The protein below binds the small molecule below.
Small molecule (SMILES): CC(=O)N[C@@H]1[C@@H](O)[C@H](O)[C@@H](CO)O[C@H]1O

Sequence of chain 1.A:
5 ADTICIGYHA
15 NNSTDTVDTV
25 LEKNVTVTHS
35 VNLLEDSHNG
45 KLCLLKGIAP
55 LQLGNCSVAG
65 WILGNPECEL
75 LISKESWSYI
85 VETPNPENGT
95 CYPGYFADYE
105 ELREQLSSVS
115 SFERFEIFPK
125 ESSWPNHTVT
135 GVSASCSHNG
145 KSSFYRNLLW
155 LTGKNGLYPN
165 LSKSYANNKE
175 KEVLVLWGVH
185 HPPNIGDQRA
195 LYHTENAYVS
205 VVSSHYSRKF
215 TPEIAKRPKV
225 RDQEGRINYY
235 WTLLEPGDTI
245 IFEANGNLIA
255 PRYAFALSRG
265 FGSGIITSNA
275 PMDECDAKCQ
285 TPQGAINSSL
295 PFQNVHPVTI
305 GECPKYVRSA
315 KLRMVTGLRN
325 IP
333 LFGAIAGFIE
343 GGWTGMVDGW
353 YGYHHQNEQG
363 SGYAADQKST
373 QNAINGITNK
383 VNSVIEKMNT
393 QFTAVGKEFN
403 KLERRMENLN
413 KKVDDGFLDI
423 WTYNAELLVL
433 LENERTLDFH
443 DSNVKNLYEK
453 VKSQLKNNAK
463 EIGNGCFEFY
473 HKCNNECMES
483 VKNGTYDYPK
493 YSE

Binding-site contacts:
Ligand atom N2 contacts residue ASN28 of chain 1.A at 2.9 Å (h-bond).
Ligand atom O7 contacts residue ASN28 of chain 1.A at 2.8 Å (h-bond).
Ligand atom C7 contacts residue ASN28 of chain 1.A at 3.0 Å.
Ligand atom O5 contacts residue ASN28 of chain 1.A at 2.4 Å (h-bond).
Ligand atom C6 contacts residue THR20 of chain 1.A at 3.9 Å.
Ligand atom O5 contacts residue THR20 of chain 1.A at 4.3 Å.
Ligand atom C3 contacts residue ASN28 of chain 1.A at 3.8 Å.
Ligand atom C5 contacts residue ASN28 of chain 1.A at 3.7 Å.
Ligand atom C4 contacts residue ASN28 of chain 1.A at 4.2 Å.
Ligand atom C1 contacts residue ASN28 of chain 1.A at 1.4 Å.
Ligand atom C2 contacts residue ASN28 of chain 1.A at 2.5 Å.
Ligand atom C8 contacts residue ASN28 of chain 1.A at 4.3 Å.